Binding-site contacts:
Ligand atom O5 contacts residue ASN263 of chain 1.A at 2.3 Å (h-bond).
Ligand atom O5 contacts residue GLN262 of chain 1.A at 4.3 Å.
Ligand atom C8 contacts residue LYS221 of chain 1.A at 4.3 Å.
Ligand atom C4 contacts residue ASN263 of chain 1.A at 4.2 Å.
Ligand atom C1 contacts residue ASN263 of chain 1.A at 1.4 Å.
Ligand atom N2 contacts residue ASN263 of chain 1.A at 2.8 Å (h-bond).
Ligand atom C2 contacts residue ASN263 of chain 1.A at 2.5 Å.
Ligand atom O7 contacts residue ASN263 of chain 1.A at 4.1 Å.
Ligand atom C8 contacts residue ASN263 of chain 1.A at 3.8 Å.
Ligand atom C7 contacts residue ASN263 of chain 1.A at 3.5 Å.
Ligand atom C5 contacts residue ASN263 of chain 1.A at 3.6 Å.
Ligand atom C3 contacts residue ASN263 of chain 1.A at 3.8 Å.
Ligand atom O7 contacts residue ILE224 of chain 1.A at 4.4 Å.

This small molecule binds to this protein.
Small molecule (SMILES): CC(=O)N[C@@H]1[C@@H](O)[C@H](O)[C@@H](CO)O[C@H]1O

Sequence of chain 1.A:
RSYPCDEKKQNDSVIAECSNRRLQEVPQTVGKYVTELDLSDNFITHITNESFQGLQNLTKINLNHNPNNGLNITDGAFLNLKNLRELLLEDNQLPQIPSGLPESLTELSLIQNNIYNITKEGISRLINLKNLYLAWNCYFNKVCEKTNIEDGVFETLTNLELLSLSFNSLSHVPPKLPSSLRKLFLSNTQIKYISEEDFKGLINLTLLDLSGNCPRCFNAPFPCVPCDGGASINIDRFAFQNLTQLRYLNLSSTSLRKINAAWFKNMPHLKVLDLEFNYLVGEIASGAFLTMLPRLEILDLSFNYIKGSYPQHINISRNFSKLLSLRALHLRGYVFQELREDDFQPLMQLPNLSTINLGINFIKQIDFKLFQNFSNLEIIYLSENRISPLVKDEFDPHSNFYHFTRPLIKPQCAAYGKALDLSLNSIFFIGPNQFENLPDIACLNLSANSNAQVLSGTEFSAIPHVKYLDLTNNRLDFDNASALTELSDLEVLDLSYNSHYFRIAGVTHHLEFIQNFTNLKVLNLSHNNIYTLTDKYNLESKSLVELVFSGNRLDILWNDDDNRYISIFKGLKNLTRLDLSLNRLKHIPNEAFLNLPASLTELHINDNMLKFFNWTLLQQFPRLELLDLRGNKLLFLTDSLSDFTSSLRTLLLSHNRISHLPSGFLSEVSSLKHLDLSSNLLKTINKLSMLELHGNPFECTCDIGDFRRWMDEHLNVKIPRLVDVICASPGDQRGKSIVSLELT